Binding-site contacts:
Ligand atom CD2 contacts residue HIS1126 of chain 7.PA at 3.4 Å.
Ligand atom CZ contacts residue ASN1072 of chain 7.PA at 3.5 Å.
Ligand atom OH contacts residue HIS1068 of chain 7.PA at 3.8 Å.
Ligand atom CB contacts residue GLN1063 of chain 7.PA at 4.5 Å.
Ligand atom CD2 contacts residue PHE1125 of chain 7.PA at 4.2 Å (hydrophobic).
Ligand atom CD2 contacts residue ALA1120 of chain 7.PA at 3.5 Å (hydrophobic).
Ligand atom CD1 contacts residue GLN1063 of chain 7.PA at 3.8 Å.
Ligand atom C contacts residue GLN1063 of chain 7.PA at 3.9 Å.
Ligand atom CE2 contacts residue ASN1072 of chain 7.PA at 4.4 Å.
Ligand atom CD1 contacts residue ASN1072 of chain 7.PA at 4.0 Å.
Ligand atom CD1 contacts residue PHE1125 of chain 7.PA at 3.6 Å (hydrophobic).
Ligand atom CG contacts residue HIS1126 of chain 7.PA at 4.3 Å.
Ligand atom O contacts residue VAL1202 of chain 7.PA at 3.2 Å.
Ligand atom O contacts residue GLN1063 of chain 7.PA at 2.9 Å (h-bond).
Ligand atom OH contacts residue ASN1072 of chain 7.PA at 3.1 Å (h-bond).
Ligand atom CA contacts residue HIS1126 of chain 7.PA at 4.3 Å.
Ligand atom O contacts residue HIS1126 of chain 7.PA at 3.3 Å (h-bond).
Ligand atom CZ contacts residue GLN1063 of chain 7.PA at 4.1 Å.
Ligand atom CE2 contacts residue GLN1063 of chain 7.PA at 3.3 Å.
Ligand atom CG contacts residue GLN1063 of chain 7.PA at 4.3 Å.
Ligand atom CG contacts residue THR1121 of chain 7.PA at 3.3 Å.
Ligand atom CA contacts residue GLN1063 of chain 7.PA at 4.3 Å.
Ligand atom CE1 contacts residue ASN1072 of chain 7.PA at 3.3 Å.
Ligand atom SD contacts residue ASN1072 of chain 7.PA at 3.7 Å.
Ligand atom CD1 contacts residue ASN1122 of chain 7.PA at 4.3 Å.
Ligand atom C contacts residue VAL1202 of chain 7.PA at 4.2 Å (hydrophobic).
Ligand atom CD1 contacts residue THR1121 of chain 7.PA at 3.0 Å.
Ligand atom CD2 contacts residue THR1121 of chain 7.PA at 4.0 Å.
Ligand atom O contacts residue THR1121 of chain 7.PA at 4.0 Å.
Ligand atom CD2 contacts residue GLN1063 of chain 7.PA at 3.6 Å.
Ligand atom CG contacts residue ASN1072 of chain 7.PA at 4.2 Å.
Ligand atom CD1 contacts residue ALA1120 of chain 7.PA at 4.3 Å (hydrophobic).
Ligand atom CG2 contacts residue GLN1063 of chain 7.PA at 3.3 Å.
Ligand atom CD2 contacts residue THR1121 of chain 7.PA at 4.3 Å.
Ligand atom C contacts residue HIS1126 of chain 7.PA at 4.0 Å.
Ligand atom OH contacts residue GLN1063 of chain 7.PA at 3.7 Å.
Ligand atom CB contacts residue THR1121 of chain 7.PA at 3.3 Å.
Ligand atom CE1 contacts residue THR1121 of chain 7.PA at 3.9 Å.
Ligand atom CD2 contacts residue LEU1129 of chain 7.PA at 4.2 Å (hydrophobic).
Ligand atom CG contacts residue ALA1120 of chain 7.PA at 4.4 Å (hydrophobic).

This protein binds this small molecule.
Small molecule (SMILES): CC[C@H](C)[C@H](N)C(=O)N[C@@H](CC(C)C)C(=O)N1CCC[C@H]1C(=O)N[C@@H](CCSC)C(=O)N[C@@H](Cc1ccc(O)cc1)C(=O)N[C@@H](CCCCN)C(=O)N[C@@H](CC(C)C)C(=O)N[C@@H](CO)C(=O)N1CCC[C@H]1C=O

Sequence of chain 7.PA:
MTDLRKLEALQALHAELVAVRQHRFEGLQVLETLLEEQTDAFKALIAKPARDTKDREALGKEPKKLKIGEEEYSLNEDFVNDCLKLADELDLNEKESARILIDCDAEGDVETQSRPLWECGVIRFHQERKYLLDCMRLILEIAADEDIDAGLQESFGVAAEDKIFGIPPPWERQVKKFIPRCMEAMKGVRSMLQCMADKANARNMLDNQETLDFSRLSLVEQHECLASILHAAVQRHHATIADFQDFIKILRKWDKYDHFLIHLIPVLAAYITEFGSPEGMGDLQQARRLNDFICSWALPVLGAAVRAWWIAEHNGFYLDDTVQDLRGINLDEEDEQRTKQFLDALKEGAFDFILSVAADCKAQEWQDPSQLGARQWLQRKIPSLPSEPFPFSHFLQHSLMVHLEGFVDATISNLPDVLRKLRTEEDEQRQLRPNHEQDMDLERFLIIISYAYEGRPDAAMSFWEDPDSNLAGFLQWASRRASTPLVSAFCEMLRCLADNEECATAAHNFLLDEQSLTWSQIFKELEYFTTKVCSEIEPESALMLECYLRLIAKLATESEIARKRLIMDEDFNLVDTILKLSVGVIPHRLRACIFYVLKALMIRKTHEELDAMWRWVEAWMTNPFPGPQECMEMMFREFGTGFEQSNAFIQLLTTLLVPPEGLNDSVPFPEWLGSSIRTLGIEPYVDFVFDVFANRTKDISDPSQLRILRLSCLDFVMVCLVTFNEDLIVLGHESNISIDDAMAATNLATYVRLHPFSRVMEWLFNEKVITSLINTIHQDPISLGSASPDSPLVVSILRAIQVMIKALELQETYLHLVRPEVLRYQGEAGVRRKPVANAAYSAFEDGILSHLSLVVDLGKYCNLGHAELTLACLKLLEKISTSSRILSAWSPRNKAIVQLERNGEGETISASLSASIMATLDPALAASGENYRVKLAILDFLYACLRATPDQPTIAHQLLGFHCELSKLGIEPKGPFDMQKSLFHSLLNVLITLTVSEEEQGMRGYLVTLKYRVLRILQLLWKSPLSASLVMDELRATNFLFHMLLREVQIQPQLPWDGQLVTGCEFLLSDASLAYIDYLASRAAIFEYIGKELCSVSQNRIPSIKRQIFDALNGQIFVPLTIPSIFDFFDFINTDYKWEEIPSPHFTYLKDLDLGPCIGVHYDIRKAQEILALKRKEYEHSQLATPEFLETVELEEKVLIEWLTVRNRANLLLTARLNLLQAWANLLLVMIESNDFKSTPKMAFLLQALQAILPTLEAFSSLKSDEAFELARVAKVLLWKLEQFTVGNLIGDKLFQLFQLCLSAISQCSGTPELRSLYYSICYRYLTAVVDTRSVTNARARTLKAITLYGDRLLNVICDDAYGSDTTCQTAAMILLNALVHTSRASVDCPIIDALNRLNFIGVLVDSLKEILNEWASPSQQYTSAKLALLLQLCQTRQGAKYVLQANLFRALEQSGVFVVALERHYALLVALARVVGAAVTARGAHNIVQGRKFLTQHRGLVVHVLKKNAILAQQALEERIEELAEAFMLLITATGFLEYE